A small-molecule ligand and the protein it binds are described below.
Small molecule (SMILES): OCc1cn[nH]n1

Binding-site contacts:
Ligand atom C contacts residue NAG1 of chain 1.F at 2.4 Å.
Ligand atom N2 contacts residue NAG1 of chain 1.F at 2.4 Å.
Ligand atom N contacts residue NAG1 of chain 1.F at 3.5 Å.
Ligand atom CA contacts residue NAG1 of chain 1.F at 3.5 Å.
Ligand atom NT contacts residue NAG1 of chain 1.F at 1.3 Å.